Sequence of chain 1.C:
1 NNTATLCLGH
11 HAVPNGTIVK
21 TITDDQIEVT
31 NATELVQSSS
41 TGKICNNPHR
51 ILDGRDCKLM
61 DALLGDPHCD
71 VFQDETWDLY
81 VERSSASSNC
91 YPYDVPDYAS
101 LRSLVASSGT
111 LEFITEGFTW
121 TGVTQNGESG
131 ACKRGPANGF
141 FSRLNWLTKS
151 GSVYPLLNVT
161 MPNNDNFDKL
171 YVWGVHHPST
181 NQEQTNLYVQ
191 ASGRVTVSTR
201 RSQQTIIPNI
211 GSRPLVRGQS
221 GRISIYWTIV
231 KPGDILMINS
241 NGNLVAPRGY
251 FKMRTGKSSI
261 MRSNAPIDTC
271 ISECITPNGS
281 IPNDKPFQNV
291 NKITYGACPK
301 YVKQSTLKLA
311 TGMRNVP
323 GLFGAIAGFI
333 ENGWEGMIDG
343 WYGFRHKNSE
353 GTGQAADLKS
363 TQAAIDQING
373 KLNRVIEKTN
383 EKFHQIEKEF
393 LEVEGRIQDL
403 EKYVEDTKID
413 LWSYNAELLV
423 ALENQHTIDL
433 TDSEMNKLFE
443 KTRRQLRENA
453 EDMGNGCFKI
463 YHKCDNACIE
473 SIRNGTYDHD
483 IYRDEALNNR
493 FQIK

Sequence of chain 1.D:
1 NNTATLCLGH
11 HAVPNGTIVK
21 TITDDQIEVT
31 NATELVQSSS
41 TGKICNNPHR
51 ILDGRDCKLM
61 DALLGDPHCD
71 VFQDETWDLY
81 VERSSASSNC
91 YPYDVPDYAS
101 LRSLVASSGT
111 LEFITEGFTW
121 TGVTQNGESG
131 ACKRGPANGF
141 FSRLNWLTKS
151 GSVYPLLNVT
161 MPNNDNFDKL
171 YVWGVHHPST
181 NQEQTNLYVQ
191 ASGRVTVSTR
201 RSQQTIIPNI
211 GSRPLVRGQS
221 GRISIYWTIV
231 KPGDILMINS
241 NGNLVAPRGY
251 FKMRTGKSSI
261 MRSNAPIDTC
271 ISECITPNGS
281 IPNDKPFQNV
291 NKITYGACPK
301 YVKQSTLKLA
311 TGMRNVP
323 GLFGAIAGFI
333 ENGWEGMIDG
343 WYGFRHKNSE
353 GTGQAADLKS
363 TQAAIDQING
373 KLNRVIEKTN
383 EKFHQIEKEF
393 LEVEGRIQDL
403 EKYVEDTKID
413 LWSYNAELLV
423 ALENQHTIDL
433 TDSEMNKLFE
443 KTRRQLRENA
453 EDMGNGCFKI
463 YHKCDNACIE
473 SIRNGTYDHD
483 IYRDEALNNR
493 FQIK

This protein binds this small molecule.
Small molecule (SMILES): CC(=O)N[C@H]1[C@H](O[C@H]2[C@H](O)[C@@H](NC(C)=O)CO[C@@H]2CO)O[C@H](CO)[C@@H](O)[C@@H]1O

Binding-site contacts:
Ligand atom O7 contacts residue MET237 of chain 1.D at 4.4 Å.
Ligand atom C3 contacts residue ASN158 of chain 1.D at 3.7 Å.
Ligand atom C8 contacts residue LEU215 of chain 1.C at 4.2 Å (hydrophobic).
Ligand atom C5 contacts residue ASN158 of chain 1.D at 3.6 Å.
Ligand atom C5 contacts residue MET237 of chain 1.D at 3.6 Å (hydrophobic).
Ligand atom O7 contacts residue LEU215 of chain 1.C at 2.9 Å (h-bond).
Ligand atom N2 contacts residue SER212 of chain 1.C at 3.9 Å.
Ligand atom N2 contacts residue ASN158 of chain 1.D at 2.8 Å (h-bond).
Ligand atom C1 contacts residue MET237 of chain 1.D at 3.7 Å (hydrophobic).
Ligand atom C8 contacts residue MET237 of chain 1.D at 4.3 Å (hydrophobic).
Ligand atom C8 contacts residue ASN158 of chain 1.D at 4.4 Å.
Ligand atom C3 contacts residue LEU215 of chain 1.C at 4.2 Å (hydrophobic).
Ligand atom C6 contacts residue THR160 of chain 1.D at 3.2 Å.
Ligand atom O7 contacts residue ARG213 of chain 1.C at 4.0 Å.
Ligand atom C2 contacts residue ASN158 of chain 1.D at 2.3 Å.
Ligand atom C4 contacts residue ASN158 of chain 1.D at 4.2 Å.
Ligand atom O3 contacts residue LEU215 of chain 1.C at 3.8 Å.
Ligand atom C8 contacts residue THR160 of chain 1.D at 4.4 Å.
Ligand atom O7 contacts residue ASN158 of chain 1.D at 3.3 Å (h-bond).
Ligand atom C1 contacts residue ASN158 of chain 1.D at 1.4 Å.
Ligand atom C6 contacts residue MET237 of chain 1.D at 4.2 Å (hydrophobic).
Ligand atom C2 contacts residue LEU215 of chain 1.C at 4.1 Å (hydrophobic).
Ligand atom O5 contacts residue ASN158 of chain 1.D at 2.3 Å (h-bond).
Ligand atom C7 contacts residue LEU215 of chain 1.C at 3.8 Å (hydrophobic).
Ligand atom C1 contacts residue SER212 of chain 1.C at 4.4 Å.
Ligand atom O6 contacts residue THR160 of chain 1.D at 3.8 Å.
Ligand atom C8 contacts residue ILE235 of chain 1.D at 4.2 Å (hydrophobic).
Ligand atom C8 contacts residue PRO214 of chain 1.C at 3.9 Å (hydrophobic).
Ligand atom C5 contacts residue THR160 of chain 1.D at 4.3 Å.
Ligand atom C8 contacts residue SER212 of chain 1.C at 4.1 Å.
Ligand atom C7 contacts residue PRO214 of chain 1.C at 4.2 Å (hydrophobic).
Ligand atom C7 contacts residue ASN158 of chain 1.D at 3.3 Å.
Ligand atom O7 contacts residue PRO214 of chain 1.C at 3.5 Å.
Ligand atom C4 contacts residue LEU215 of chain 1.C at 4.0 Å (hydrophobic).
Ligand atom O5 contacts residue MET237 of chain 1.D at 3.7 Å.